Sequence of chain 1.B:
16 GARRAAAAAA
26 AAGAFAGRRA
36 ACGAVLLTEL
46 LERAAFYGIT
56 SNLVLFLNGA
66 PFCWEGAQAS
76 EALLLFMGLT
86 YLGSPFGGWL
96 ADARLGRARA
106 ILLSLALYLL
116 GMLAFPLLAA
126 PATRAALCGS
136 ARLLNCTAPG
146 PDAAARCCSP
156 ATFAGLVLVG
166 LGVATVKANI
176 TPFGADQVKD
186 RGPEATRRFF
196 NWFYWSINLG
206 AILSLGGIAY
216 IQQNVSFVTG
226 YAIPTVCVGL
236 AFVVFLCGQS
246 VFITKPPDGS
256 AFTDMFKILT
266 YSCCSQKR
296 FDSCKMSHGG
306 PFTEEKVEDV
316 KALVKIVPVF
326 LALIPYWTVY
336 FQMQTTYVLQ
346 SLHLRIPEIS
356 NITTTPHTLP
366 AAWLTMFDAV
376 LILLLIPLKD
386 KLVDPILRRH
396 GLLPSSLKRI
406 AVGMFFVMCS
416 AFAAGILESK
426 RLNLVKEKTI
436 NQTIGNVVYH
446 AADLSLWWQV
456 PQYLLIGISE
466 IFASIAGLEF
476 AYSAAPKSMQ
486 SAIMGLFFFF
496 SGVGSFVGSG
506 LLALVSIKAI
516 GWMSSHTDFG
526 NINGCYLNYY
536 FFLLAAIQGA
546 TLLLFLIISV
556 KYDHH

Sequence of chain 1.A:
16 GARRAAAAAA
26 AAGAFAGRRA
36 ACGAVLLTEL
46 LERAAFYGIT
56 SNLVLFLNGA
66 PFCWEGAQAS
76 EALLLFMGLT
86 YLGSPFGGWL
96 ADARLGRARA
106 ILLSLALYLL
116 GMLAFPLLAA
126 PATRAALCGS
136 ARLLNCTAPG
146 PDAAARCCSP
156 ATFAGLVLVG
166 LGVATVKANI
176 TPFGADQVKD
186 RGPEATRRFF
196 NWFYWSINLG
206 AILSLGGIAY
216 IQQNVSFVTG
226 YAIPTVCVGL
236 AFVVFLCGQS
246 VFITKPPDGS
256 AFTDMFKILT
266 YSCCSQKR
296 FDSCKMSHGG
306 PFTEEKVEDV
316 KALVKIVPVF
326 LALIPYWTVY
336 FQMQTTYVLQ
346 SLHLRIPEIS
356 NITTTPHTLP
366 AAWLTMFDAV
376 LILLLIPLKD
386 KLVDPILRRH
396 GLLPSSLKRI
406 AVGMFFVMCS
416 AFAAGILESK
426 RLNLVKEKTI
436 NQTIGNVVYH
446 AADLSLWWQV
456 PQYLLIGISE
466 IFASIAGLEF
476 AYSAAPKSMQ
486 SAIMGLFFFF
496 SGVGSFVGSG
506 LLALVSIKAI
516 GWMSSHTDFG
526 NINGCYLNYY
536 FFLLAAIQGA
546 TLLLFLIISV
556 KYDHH

Binding-site contacts:
Ligand atom CAE contacts residue PHE467 of chain 1.A at 3.6 Å (hydrophobic).
Ligand atom CAX contacts residue LYS403 of chain 1.B at 3.8 Å.
Ligand atom OAH contacts residue LYS403 of chain 1.B at 3.3 Å (salt-bridge).
Ligand atom CAQ contacts residue LEU548 of chain 1.B at 3.8 Å (hydrophobic).
Ligand atom CAD contacts residue LEU398 of chain 1.A at 3.4 Å (hydrophobic).
Ligand atom CAV contacts residue VAL407 of chain 1.A at 4.2 Å (hydrophobic).
Ligand atom CAU contacts residue ILE552 of chain 1.B at 3.7 Å (hydrophobic).
Ligand atom CAR contacts residue VAL555 of chain 1.B at 4.1 Å (hydrophobic).
Ligand atom CAI contacts residue LEU551 of chain 1.B at 3.7 Å (hydrophobic).
Ligand atom CAB contacts residue VAL388 of chain 1.A at 4.1 Å (hydrophobic).
Ligand atom CAS contacts residue LEU392 of chain 1.A at 4.3 Å (hydrophobic).
Ligand atom CAA contacts residue LEU380 of chain 1.A at 4.0 Å (hydrophobic).
Ligand atom CBA contacts residue VAL388 of chain 1.A at 4.0 Å (hydrophobic).
Ligand atom OAG contacts residue LEU398 of chain 1.A at 4.2 Å.
Ligand atom CAP contacts residue LEU548 of chain 1.B at 4.2 Å (hydrophobic).
Ligand atom OAW contacts residue LEU398 of chain 1.A at 3.7 Å.
Ligand atom CAY contacts residue LEU398 of chain 1.A at 4.3 Å (hydrophobic).
Ligand atom CAS contacts residue ILE552 of chain 1.B at 3.9 Å (hydrophobic).
Ligand atom OAG contacts residue VAL555 of chain 1.B at 3.2 Å.
Ligand atom CAT contacts residue ILE552 of chain 1.B at 4.0 Å (hydrophobic).
Ligand atom CAZ contacts residue VAL407 of chain 1.A at 4.1 Å (hydrophobic).
Ligand atom CAL contacts residue VAL555 of chain 1.B at 3.8 Å (hydrophobic).
Ligand atom CAN contacts residue PHE467 of chain 1.A at 4.2 Å (hydrophobic).
Ligand atom CBC contacts residue LEU398 of chain 1.A at 4.3 Å (hydrophobic).
Ligand atom CBF contacts residue ILE552 of chain 1.B at 4.0 Å (hydrophobic).
Ligand atom CAB contacts residue PHE467 of chain 1.A at 3.6 Å (hydrophobic).
Ligand atom CAK contacts residue LEU548 of chain 1.B at 3.6 Å (hydrophobic).
Ligand atom OAF contacts residue Y011 of chain 1.M at 4.1 Å.
Ligand atom CAR contacts residue LEU398 of chain 1.A at 4.1 Å (hydrophobic).
Ligand atom CAL contacts residue LYS403 of chain 1.B at 3.6 Å.
Ligand atom CAI contacts residue VAL407 of chain 1.A at 4.0 Å (hydrophobic).
Ligand atom CAY contacts residue VAL555 of chain 1.B at 3.6 Å (hydrophobic).
Ligand atom CAB contacts residue ILE466 of chain 1.A at 3.6 Å (hydrophobic).
Ligand atom CAA contacts residue ILE463 of chain 1.A at 4.2 Å (hydrophobic).
Ligand atom CAP contacts residue PHE411 of chain 1.A at 4.2 Å (hydrophobic).
Ligand atom CAQ contacts residue PHE411 of chain 1.A at 4.0 Å (hydrophobic).
Ligand atom CAM contacts residue VAL555 of chain 1.B at 3.9 Å (hydrophobic).
Ligand atom CAX contacts residue Y011 of chain 1.M at 3.9 Å.
Ligand atom OAF contacts residue LYS403 of chain 1.A at 3.8 Å.
Ligand atom OAH contacts residue Y011 of chain 1.M at 3.2 Å (h-bond).

A small-molecule ligand and the protein it binds are described below.
Small molecule (SMILES): CC(C)CCC[C@@H](C)[C@H]1CC[C@H]2[C@@H]3CC=C4C[C@@H](OC(=O)CCC(=O)O)CC[C@]4(C)[C@H]3CC[C@]12C